Binding-site contacts:
Ligand atom C2 contacts residue LEU162 of chain 1.A at 3.3 Å (hydrophobic).
Ligand atom C15 contacts residue LEU162 of chain 1.A at 3.8 Å (hydrophobic).
Ligand atom C9 contacts residue GLY114 of chain 1.A at 3.6 Å.
Ligand atom C3 contacts residue MET108 of chain 1.A at 3.7 Å (hydrophobic).
Ligand atom C15 contacts residue VAL47 of chain 1.A at 4.1 Å (hydrophobic).
Ligand atom N7 contacts residue LEU162 of chain 1.A at 3.7 Å.
Ligand atom C20 contacts residue LEU162 of chain 1.A at 4.0 Å (hydrophobic).
Ligand atom O8 contacts residue LEU162 of chain 1.A at 4.2 Å.
Ligand atom C8 contacts residue ALA60 of chain 1.A at 4.1 Å (hydrophobic).
Ligand atom C8 contacts residue LEU39 of chain 1.A at 3.8 Å (hydrophobic).
Ligand atom O8 contacts residue ALA60 of chain 1.A at 3.4 Å.
Ligand atom O8 contacts residue GLU109 of chain 1.A at 3.8 Å.
Ligand atom C12 contacts residue GLN118 of chain 1.A at 3.7 Å.
Ligand atom N7 contacts residue VAL47 of chain 1.A at 4.0 Å.
Ligand atom C9 contacts residue MET111 of chain 1.A at 3.5 Å (hydrophobic).
Ligand atom C11 contacts residue LEU162 of chain 1.A at 4.2 Å (hydrophobic).
Ligand atom O1 contacts residue VAL47 of chain 1.A at 2.8 Å.
Ligand atom C3 contacts residue ALA60 of chain 1.A at 3.9 Å (hydrophobic).
Ligand atom C14 contacts residue VAL47 of chain 1.A at 4.1 Å (hydrophobic).
Ligand atom C20 contacts residue VAL47 of chain 1.A at 3.9 Å (hydrophobic).
Ligand atom O8 contacts residue MET111 of chain 1.A at 3.3 Å (h-bond).
Ligand atom C1 contacts residue VAL47 of chain 1.A at 3.9 Å (hydrophobic).
Ligand atom C1 contacts residue CYS172 of chain 1.A at 4.2 Å (hydrophobic).
Ligand atom O8 contacts residue LEU39 of chain 1.A at 3.9 Å.
Ligand atom C2 contacts residue MET108 of chain 1.A at 3.5 Å (hydrophobic).
Ligand atom C11 contacts residue LEU39 of chain 1.A at 4.2 Å (hydrophobic).
Ligand atom C3 contacts residue VAL47 of chain 1.A at 3.8 Å (hydrophobic).
Ligand atom C6 contacts residue CYS172 of chain 1.A at 3.2 Å (hydrophobic).
Ligand atom C10 contacts residue LEU39 of chain 1.A at 3.5 Å (hydrophobic).
Ligand atom C3 contacts residue LEU162 of chain 1.A at 3.6 Å (hydrophobic).
Ligand atom C2 contacts residue CYS172 of chain 1.A at 3.9 Å (hydrophobic).
Ligand atom C10 contacts residue GLY114 of chain 1.A at 3.7 Å.
Ligand atom O1 contacts residue ALA42 of chain 1.A at 4.2 Å.
Ligand atom C12 contacts residue LEU39 of chain 1.A at 4.0 Å (hydrophobic).
Ligand atom C9 contacts residue LEU39 of chain 1.A at 3.9 Å (hydrophobic).
Ligand atom C8 contacts residue LEU162 of chain 1.A at 4.0 Å (hydrophobic).
Ligand atom C10 contacts residue GLN118 of chain 1.A at 4.1 Å.
Ligand atom C6 contacts residue ASP173 of chain 1.A at 3.4 Å.
Ligand atom O8 contacts residue HIS110 of chain 1.A at 3.9 Å.
Ligand atom C6 contacts residue ALA42 of chain 1.A at 4.2 Å (hydrophobic).

A small-molecule ligand and the protein it binds are described below.
Small molecule (SMILES): C[C@@]1(O)CCN2C(=O)CCc3cccc1c32

Sequence of chain 1.A:
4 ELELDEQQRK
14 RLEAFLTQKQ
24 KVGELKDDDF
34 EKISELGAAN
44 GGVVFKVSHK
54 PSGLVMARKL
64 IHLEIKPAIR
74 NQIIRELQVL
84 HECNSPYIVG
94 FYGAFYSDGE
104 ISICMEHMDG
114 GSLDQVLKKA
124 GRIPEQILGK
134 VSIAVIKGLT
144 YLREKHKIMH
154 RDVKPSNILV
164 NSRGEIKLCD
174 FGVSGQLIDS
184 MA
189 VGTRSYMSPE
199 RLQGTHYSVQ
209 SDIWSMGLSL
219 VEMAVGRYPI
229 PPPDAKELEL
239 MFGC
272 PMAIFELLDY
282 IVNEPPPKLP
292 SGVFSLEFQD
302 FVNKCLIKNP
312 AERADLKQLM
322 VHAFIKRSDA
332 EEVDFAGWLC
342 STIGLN